Sequence of chain 1.A:
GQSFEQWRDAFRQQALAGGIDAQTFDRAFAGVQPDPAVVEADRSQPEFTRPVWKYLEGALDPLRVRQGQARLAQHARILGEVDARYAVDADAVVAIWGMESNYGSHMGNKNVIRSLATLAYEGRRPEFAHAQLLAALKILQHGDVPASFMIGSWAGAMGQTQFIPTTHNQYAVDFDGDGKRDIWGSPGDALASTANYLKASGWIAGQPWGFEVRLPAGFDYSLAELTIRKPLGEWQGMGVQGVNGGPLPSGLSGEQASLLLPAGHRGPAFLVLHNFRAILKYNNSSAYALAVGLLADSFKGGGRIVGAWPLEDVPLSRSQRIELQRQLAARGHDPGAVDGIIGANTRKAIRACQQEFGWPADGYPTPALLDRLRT

Binding-site contacts:
Ligand atom O7 contacts residue GLN206 of chain 1.A at 4.3 Å.
Ligand atom C2 contacts residue AH01 of chain 1.C at 2.4 Å.
Ligand atom C2 contacts residue GLN206 of chain 1.A at 4.1 Å.
Ligand atom C4 contacts residue AH01 of chain 1.C at 4.2 Å.
Ligand atom C2 contacts residue GLU144 of chain 1.A at 3.5 Å.
Ligand atom C7 contacts residue HIS150 of chain 1.A at 4.3 Å.
Ligand atom C1 contacts residue AH01 of chain 1.C at 1.4 Å.
Ligand atom C8 contacts residue HIS150 of chain 1.A at 3.1 Å.
Ligand atom C1 contacts residue MET143 of chain 1.A at 3.5 Å (hydrophobic).
Ligand atom O4 contacts residue GLU144 of chain 1.A at 2.8 Å (salt-bridge).
Ligand atom N2 contacts residue GLU144 of chain 1.A at 2.9 Å (salt-bridge).
Ligand atom C8 contacts residue MET151 of chain 1.A at 3.5 Å (hydrophobic).
Ligand atom C4 contacts residue GLU144 of chain 1.A at 3.4 Å.
Ligand atom C8 contacts residue GLY152 of chain 1.A at 3.6 Å.
Ligand atom O5 contacts residue AH01 of chain 1.C at 2.4 Å (h-bond).
Ligand atom C7 contacts residue GLU144 of chain 1.A at 4.0 Å.
Ligand atom C7 contacts residue AH01 of chain 1.C at 3.5 Å.
Ligand atom C3 contacts residue GLU144 of chain 1.A at 3.4 Å.
Ligand atom C3 contacts residue AH01 of chain 1.C at 3.8 Å.
Ligand atom C8 contacts residue GLN206 of chain 1.A at 3.7 Å.
Ligand atom O4 contacts residue ASN327 of chain 1.A at 3.6 Å.
Ligand atom C1 contacts residue GLU144 of chain 1.A at 3.5 Å.
Ligand atom C5 contacts residue MET143 of chain 1.A at 3.8 Å (hydrophobic).
Ligand atom C5 contacts residue GLU144 of chain 1.A at 3.7 Å.
Ligand atom C3 contacts residue GLN206 of chain 1.A at 3.6 Å.
Ligand atom N2 contacts residue GLN206 of chain 1.A at 3.4 Å (h-bond).
Ligand atom C6 contacts residue TYR332 of chain 1.A at 3.8 Å (hydrophobic).
Ligand atom O6 contacts residue TYR99 of chain 1.A at 4.3 Å.
Ligand atom O5 contacts residue MET143 of chain 1.A at 3.7 Å.
Ligand atom C6 contacts residue ASN327 of chain 1.A at 4.1 Å.
Ligand atom C5 contacts residue AH01 of chain 1.C at 3.6 Å.
Ligand atom C7 contacts residue GLN206 of chain 1.A at 3.6 Å.
Ligand atom O3 contacts residue ALA201 of chain 1.A at 4.3 Å.
Ligand atom O3 contacts residue GLU144 of chain 1.A at 4.0 Å.
Ligand atom O3 contacts residue GLN206 of chain 1.A at 2.7 Å (h-bond).
Ligand atom O7 contacts residue SER197 of chain 1.A at 4.3 Å.
Ligand atom N2 contacts residue AH01 of chain 1.C at 2.9 Å (h-bond).
Ligand atom C8 contacts residue GLU144 of chain 1.A at 4.2 Å.
Ligand atom C8 contacts residue AH01 of chain 1.C at 4.0 Å.
Ligand atom O7 contacts residue AH01 of chain 1.C at 3.6 Å.

A small-molecule ligand and the protein it binds are described below.
Small molecule (SMILES): CC(=O)N[C@@H]1[C@@H](O)[C@H](O)[C@@H](CO)O[C@H]1O